Binding-site contacts:
Ligand atom O7 contacts residue TRP214 of chain 1.A at 4.1 Å.
Ligand atom N2 contacts residue SER211 of chain 1.A at 4.0 Å.
Ligand atom C2 contacts residue ASN157 of chain 2.A at 2.4 Å.
Ligand atom C6 contacts residue TRP214 of chain 1.A at 4.2 Å (hydrophobic).
Ligand atom C6 contacts residue THR159 of chain 2.A at 4.2 Å.
Ligand atom C3 contacts residue TRP214 of chain 1.A at 4.0 Å (hydrophobic).
Ligand atom C1 contacts residue TRP214 of chain 1.A at 4.2 Å (hydrophobic).
Ligand atom O6 contacts residue THR159 of chain 2.A at 3.1 Å.
Ligand atom O2 contacts residue TRP214 of chain 1.A at 2.8 Å.
Ligand atom C2 contacts residue TRP214 of chain 1.A at 4.0 Å (hydrophobic).
Ligand atom C5 contacts residue TRP214 of chain 1.A at 4.5 Å (hydrophobic).
Ligand atom C8 contacts residue SER178 of chain 1.A at 4.2 Å.
Ligand atom C5 contacts residue TRP214 of chain 1.A at 3.7 Å (hydrophobic).
Ligand atom O6 contacts residue TRP214 of chain 1.A at 3.8 Å.
Ligand atom C7 contacts residue SER211 of chain 1.A at 3.5 Å.
Ligand atom C6 contacts residue TRP214 of chain 1.A at 3.8 Å (hydrophobic).
Ligand atom O4 contacts residue TRP214 of chain 1.A at 3.6 Å.
Ligand atom O7 contacts residue SER211 of chain 1.A at 3.6 Å.
Ligand atom O5 contacts residue TRP214 of chain 1.A at 3.9 Å.
Ligand atom C1 contacts residue ASN157 of chain 2.A at 1.5 Å.
Ligand atom C4 contacts residue TRP214 of chain 1.A at 4.3 Å (hydrophobic).
Ligand atom C5 contacts residue ASN157 of chain 2.A at 3.7 Å.
Ligand atom C1 contacts residue SER211 of chain 1.A at 4.0 Å.
Ligand atom O7 contacts residue ASN157 of chain 2.A at 4.4 Å.
Ligand atom O5 contacts residue TRP214 of chain 1.A at 4.4 Å.
Ligand atom O7 contacts residue SER178 of chain 1.A at 4.2 Å.
Ligand atom O5 contacts residue ASN157 of chain 2.A at 2.4 Å (h-bond).
Ligand atom C8 contacts residue SER211 of chain 1.A at 3.5 Å.
Ligand atom C4 contacts residue TRP214 of chain 1.A at 4.1 Å (hydrophobic).
Ligand atom C1 contacts residue TRP214 of chain 1.A at 4.5 Å (hydrophobic).
Ligand atom N2 contacts residue ASN157 of chain 2.A at 2.9 Å (h-bond).
Ligand atom C3 contacts residue ASN157 of chain 2.A at 3.8 Å.
Ligand atom C4 contacts residue ASN157 of chain 2.A at 4.0 Å.
Ligand atom C7 contacts residue ASN157 of chain 2.A at 3.9 Å.
Ligand atom O7 contacts residue SER219 of chain 1.A at 3.9 Å.

Sequence of chain 2.A:
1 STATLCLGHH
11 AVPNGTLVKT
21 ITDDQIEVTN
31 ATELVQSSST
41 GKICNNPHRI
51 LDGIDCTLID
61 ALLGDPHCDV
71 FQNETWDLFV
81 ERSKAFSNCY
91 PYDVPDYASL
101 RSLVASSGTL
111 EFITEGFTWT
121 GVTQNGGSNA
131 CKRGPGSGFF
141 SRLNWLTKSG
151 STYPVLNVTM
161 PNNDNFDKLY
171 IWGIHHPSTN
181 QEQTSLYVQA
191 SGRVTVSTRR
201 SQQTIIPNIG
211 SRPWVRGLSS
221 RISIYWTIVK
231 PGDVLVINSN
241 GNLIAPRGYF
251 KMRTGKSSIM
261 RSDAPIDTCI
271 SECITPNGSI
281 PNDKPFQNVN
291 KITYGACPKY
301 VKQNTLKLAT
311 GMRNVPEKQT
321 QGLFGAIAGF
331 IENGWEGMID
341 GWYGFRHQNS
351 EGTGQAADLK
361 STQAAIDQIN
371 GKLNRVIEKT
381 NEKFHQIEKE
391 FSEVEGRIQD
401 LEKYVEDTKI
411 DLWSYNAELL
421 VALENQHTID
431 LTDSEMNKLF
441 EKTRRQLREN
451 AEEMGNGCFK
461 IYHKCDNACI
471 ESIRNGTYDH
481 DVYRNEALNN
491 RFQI

The protein below binds the small molecule below.
Small molecule (SMILES): CC(=O)N[C@H]1[C@H](O[C@H]2[C@H](O)[C@@H](NC(C)=O)CO[C@@H]2CO)O[C@H](CO)[C@@H](O[C@@H]2O[C@H](CO)[C@@H](O)[C@H](O)[C@@H]2O)[C@@H]1O

Sequence of chain 1.A:
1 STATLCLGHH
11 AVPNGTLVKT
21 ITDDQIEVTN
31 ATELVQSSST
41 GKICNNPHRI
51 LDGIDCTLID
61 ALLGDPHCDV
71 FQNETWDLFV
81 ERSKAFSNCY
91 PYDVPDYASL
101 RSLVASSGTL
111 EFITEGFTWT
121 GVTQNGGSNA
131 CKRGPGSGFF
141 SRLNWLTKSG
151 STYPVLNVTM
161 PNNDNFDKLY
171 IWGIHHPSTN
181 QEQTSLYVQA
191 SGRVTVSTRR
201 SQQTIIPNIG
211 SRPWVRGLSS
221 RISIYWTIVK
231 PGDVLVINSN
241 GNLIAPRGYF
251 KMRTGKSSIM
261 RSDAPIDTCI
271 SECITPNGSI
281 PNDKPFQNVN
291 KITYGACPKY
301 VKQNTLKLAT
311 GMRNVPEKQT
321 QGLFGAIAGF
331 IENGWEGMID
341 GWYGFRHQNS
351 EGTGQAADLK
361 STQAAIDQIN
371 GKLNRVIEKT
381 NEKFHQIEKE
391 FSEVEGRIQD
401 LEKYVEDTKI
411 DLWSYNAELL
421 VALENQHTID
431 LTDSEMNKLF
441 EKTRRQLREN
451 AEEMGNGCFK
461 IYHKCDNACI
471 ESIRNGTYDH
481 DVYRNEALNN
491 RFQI